Sequence of chain 2.A:
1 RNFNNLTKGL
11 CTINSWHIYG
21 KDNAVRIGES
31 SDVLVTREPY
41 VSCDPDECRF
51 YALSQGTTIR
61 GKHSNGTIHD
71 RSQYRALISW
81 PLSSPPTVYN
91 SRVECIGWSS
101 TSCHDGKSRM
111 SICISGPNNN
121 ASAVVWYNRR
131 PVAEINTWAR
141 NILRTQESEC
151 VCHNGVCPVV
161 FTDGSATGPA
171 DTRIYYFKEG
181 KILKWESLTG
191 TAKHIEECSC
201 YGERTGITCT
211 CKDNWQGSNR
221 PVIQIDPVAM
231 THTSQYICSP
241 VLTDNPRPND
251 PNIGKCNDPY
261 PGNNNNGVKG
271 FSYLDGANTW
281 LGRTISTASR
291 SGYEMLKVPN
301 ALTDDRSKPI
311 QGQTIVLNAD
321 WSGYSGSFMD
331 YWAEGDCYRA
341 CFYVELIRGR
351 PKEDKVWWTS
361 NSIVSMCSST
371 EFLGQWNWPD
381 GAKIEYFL

Binding-site contacts:
Ligand atom C3 contacts residue GLU294 of chain 2.A at 3.4 Å.
Ligand atom O7 contacts residue ASN120 of chain 3.A at 3.7 Å.
Ligand atom C3 contacts residue GLY312 of chain 2.A at 3.2 Å.
Ligand atom O5 contacts residue ASN120 of chain 3.A at 2.4 Å (h-bond).
Ligand atom C1 contacts residue ASN120 of chain 3.A at 1.4 Å.
Ligand atom C6 contacts residue ASP250 of chain 2.A at 3.6 Å.
Ligand atom C7 contacts residue ASN120 of chain 3.A at 3.5 Å.
Ligand atom O2 contacts residue ASN249 of chain 2.A at 3.3 Å (h-bond).
Ligand atom C6 contacts residue ILE310 of chain 2.A at 3.5 Å (hydrophobic).
Ligand atom O3 contacts residue GLY312 of chain 2.A at 3.0 Å (h-bond).
Ligand atom O6 contacts residue ASP250 of chain 2.A at 2.7 Å (salt-bridge).
Ligand atom O3 contacts residue ASN249 of chain 2.A at 2.8 Å (h-bond).
Ligand atom O6 contacts residue GLN375 of chain 2.A at 3.2 Å.
Ligand atom O3 contacts residue ARG283 of chain 2.A at 3.0 Å (salt-bridge).
Ligand atom C2 contacts residue ASN120 of chain 3.A at 2.4 Å.
Ligand atom O5 contacts residue ARG283 of chain 2.A at 3.2 Å (salt-bridge).
Ligand atom C5 contacts residue ILE310 of chain 2.A at 3.6 Å (hydrophobic).
Ligand atom O5 contacts residue ASP250 of chain 2.A at 3.6 Å (salt-bridge).
Ligand atom O3 contacts residue ASP250 of chain 2.A at 3.1 Å (salt-bridge).
Ligand atom N2 contacts residue ASN120 of chain 3.A at 2.9 Å (h-bond).
Ligand atom O2 contacts residue LEU296 of chain 2.A at 3.5 Å.
Ligand atom O6 contacts residue ILE285 of chain 2.A at 2.6 Å (h-bond).
Ligand atom O5 contacts residue GLY312 of chain 2.A at 3.6 Å.
Ligand atom O3 contacts residue GLN311 of chain 2.A at 3.3 Å.
Ligand atom O5 contacts residue GLY374 of chain 2.A at 3.4 Å.
Ligand atom C6 contacts residue LEU373 of chain 2.A at 3.3 Å (hydrophobic).
Ligand atom C5 contacts residue ASN120 of chain 3.A at 3.7 Å.
Ligand atom C5 contacts residue ARG283 of chain 2.A at 3.6 Å.
Ligand atom O4 contacts residue ARG247 of chain 2.A at 3.1 Å (salt-bridge).
Ligand atom O6 contacts residue ILE310 of chain 2.A at 3.3 Å (h-bond).
Ligand atom C6 contacts residue GLN311 of chain 2.A at 3.6 Å.
Ligand atom C6 contacts residue ILE285 of chain 2.A at 3.4 Å (hydrophobic).
Ligand atom C4 contacts residue GLU294 of chain 2.A at 3.6 Å.
Ligand atom O4 contacts residue ARG283 of chain 2.A at 3.5 Å (salt-bridge).
Ligand atom C6 contacts residue PRO309 of chain 2.A at 3.6 Å (hydrophobic).
Ligand atom O4 contacts residue THR287 of chain 2.A at 3.5 Å.
Ligand atom O2 contacts residue GLY312 of chain 2.A at 3.2 Å.
Ligand atom O4 contacts residue GLU294 of chain 2.A at 2.7 Å (salt-bridge).
Ligand atom O5 contacts residue GLN375 of chain 2.A at 3.3 Å (h-bond).
Ligand atom O3 contacts residue GLU294 of chain 2.A at 2.6 Å (salt-bridge).

Sequence of chain 3.A:
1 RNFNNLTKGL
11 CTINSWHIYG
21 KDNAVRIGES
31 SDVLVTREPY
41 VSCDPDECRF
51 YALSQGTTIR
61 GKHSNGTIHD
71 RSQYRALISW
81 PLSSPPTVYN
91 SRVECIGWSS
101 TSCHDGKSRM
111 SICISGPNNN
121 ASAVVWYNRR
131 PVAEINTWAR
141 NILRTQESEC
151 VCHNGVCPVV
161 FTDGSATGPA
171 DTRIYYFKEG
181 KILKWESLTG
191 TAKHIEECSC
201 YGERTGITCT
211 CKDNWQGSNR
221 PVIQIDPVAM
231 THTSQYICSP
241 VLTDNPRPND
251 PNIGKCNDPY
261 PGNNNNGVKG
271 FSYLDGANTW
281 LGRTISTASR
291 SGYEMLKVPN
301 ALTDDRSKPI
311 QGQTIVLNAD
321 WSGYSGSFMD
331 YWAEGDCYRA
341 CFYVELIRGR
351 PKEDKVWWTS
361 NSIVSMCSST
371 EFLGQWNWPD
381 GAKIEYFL

The small molecule below binds the protein below.
Small molecule (SMILES): CC(=O)N[C@H]1[C@H](O[C@H]2[C@H](O)[C@@H](NC(C)=O)CO[C@@H]2CO)O[C@H](CO)[C@@H](O[C@@H]2O[C@H](CO[C@H]3O[C@H](CO[C@H]4O[C@H](CO)[C@@H](O)[C@H](O)[C@@H]4O)[C@@H](O)[C@H](O[C@H]4O[C@H](CO)[C@@H](O)[C@H](O)[C@@H]4O)[C@@H]3O)[C@@H](O)[C@H](O[C@H]3O[C@H](CO)[C@@H](O)[C@H](O)[C@@H]3O[C@H]3O[C@H](CO)[C@@H](O)[C@H](O)[C@@H]3O[C@H]3O[C@H](CO)[C@@H](O)[C@H](O)[C@@H]3O)[C@@H]2O)[C@@H]1O